Binding-site contacts:
Ligand atom O6 contacts residue GLN245 of chain 1.B at 3.4 Å (h-bond).
Ligand atom O5 contacts residue THR310 of chain 1.B at 2.4 Å (h-bond).
Ligand atom C6 contacts residue SER246 of chain 1.B at 3.4 Å.
Ligand atom C3 contacts residue THR310 of chain 1.B at 2.9 Å.
Ligand atom C2 contacts residue THR310 of chain 1.B at 2.4 Å.
Ligand atom C1 contacts residue CYS307 of chain 1.B at 3.9 Å (hydrophobic).
Ligand atom O2 contacts residue THR310 of chain 1.B at 3.6 Å.
Ligand atom C5 contacts residue THR310 of chain 1.B at 2.8 Å.
Ligand atom O2 contacts residue ALA309 of chain 1.B at 4.3 Å.
Ligand atom O5 contacts residue CYS307 of chain 1.B at 3.6 Å.
Ligand atom C1 contacts residue ALA309 of chain 1.B at 3.5 Å (hydrophobic).
Ligand atom C6 contacts residue THR310 of chain 1.B at 3.9 Å.
Ligand atom O6 contacts residue SER246 of chain 1.B at 3.4 Å (h-bond).
Ligand atom C6 contacts residue CYS242 of chain 1.B at 3.7 Å (hydrophobic).
Ligand atom O4 contacts residue THR310 of chain 1.B at 4.2 Å.
Ligand atom O6 contacts residue THR310 of chain 1.B at 3.9 Å.
Ligand atom C2 contacts residue ALA309 of chain 1.B at 3.9 Å (hydrophobic).
Ligand atom O3 contacts residue THR310 of chain 1.B at 4.3 Å.
Ligand atom O5 contacts residue CYS242 of chain 1.B at 4.3 Å.
Ligand atom C4 contacts residue THR310 of chain 1.B at 3.4 Å.
Ligand atom O6 contacts residue CYS242 of chain 1.B at 3.0 Å (h-bond).
Ligand atom O6 contacts residue CYS307 of chain 1.B at 4.2 Å.
Ligand atom C1 contacts residue THR310 of chain 1.B at 1.5 Å.

Sequence of chain 1.B:
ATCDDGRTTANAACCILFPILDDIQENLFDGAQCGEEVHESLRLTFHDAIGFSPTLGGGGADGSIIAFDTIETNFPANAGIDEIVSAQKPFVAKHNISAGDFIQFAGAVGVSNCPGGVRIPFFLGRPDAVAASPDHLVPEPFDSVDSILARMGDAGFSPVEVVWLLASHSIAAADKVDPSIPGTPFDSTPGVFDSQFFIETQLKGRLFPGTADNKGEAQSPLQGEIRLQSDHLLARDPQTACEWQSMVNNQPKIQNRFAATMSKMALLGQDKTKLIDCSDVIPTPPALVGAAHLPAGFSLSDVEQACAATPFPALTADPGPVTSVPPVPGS

The small molecule below binds the protein below.
Small molecule (SMILES): OC[C@H]1O[C@H](O)[C@@H](O)[C@@H](O)[C@@H]1O